Binding-site contacts:
Ligand atom C22 contacts residue MET267 of chain 1.A at 3.5 Å (hydrophobic).
Ligand atom N18 contacts residue GLY279 of chain 1.A at 3.4 Å.
Ligand atom C15 contacts residue ILE246 of chain 1.A at 3.4 Å (hydrophobic).
Ligand atom C28 contacts residue GLU275 of chain 1.A at 3.7 Å.
Ligand atom N1 contacts residue PHE283 of chain 1.A at 3.3 Å.
Ligand atom C28 contacts residue MET267 of chain 1.A at 3.7 Å (hydrophobic).
Ligand atom N20 contacts residue TYR247 of chain 1.A at 2.5 Å (h-bond).
Ligand atom N21 contacts residue PHE283 of chain 1.A at 3.5 Å.
Ligand atom C27 contacts residue VAL276 of chain 1.A at 3.5 Å (hydrophobic).
Ligand atom C2 contacts residue MET267 of chain 1.A at 3.8 Å (hydrophobic).
Ligand atom N1 contacts residue MET267 of chain 1.A at 3.8 Å.
Ligand atom C17 contacts residue GLN280 of chain 1.A at 3.4 Å.
Ligand atom C26 contacts residue PHE283 of chain 1.A at 3.7 Å (hydrophobic).
Ligand atom C17 contacts residue TYR247 of chain 1.A at 3.6 Å (hydrophobic).
Ligand atom N21 contacts residue GLY279 of chain 1.A at 3.5 Å (h-bond).
Ligand atom C5 contacts residue MET267 of chain 1.A at 3.7 Å (hydrophobic).
Ligand atom C4 contacts residue MET267 of chain 1.A at 3.7 Å (hydrophobic).
Ligand atom N18 contacts residue TYR247 of chain 1.A at 3.8 Å.
Ligand atom C4 contacts residue PHE283 of chain 1.A at 3.5 Å (hydrophobic).
Ligand atom C14 contacts residue GLN280 of chain 1.A at 3.6 Å.
Ligand atom C13 contacts residue GLN280 of chain 1.A at 3.0 Å.
Ligand atom C15 contacts residue PHE250 of chain 1.A at 3.1 Å (hydrophobic).
Ligand atom C26 contacts residue GLY279 of chain 1.A at 3.4 Å.
Ligand atom C11 contacts residue GLN280 of chain 1.A at 3.6 Å.
Ligand atom C23 contacts residue MET267 of chain 1.A at 3.8 Å (hydrophobic).
Ligand atom C17 contacts residue ILE246 of chain 1.A at 3.3 Å (hydrophobic).
Ligand atom N3 contacts residue MET267 of chain 1.A at 3.3 Å.
Ligand atom C25 contacts residue GLY279 of chain 1.A at 3.5 Å.
Ligand atom C19 contacts residue TYR247 of chain 1.A at 3.5 Å (hydrophobic).
Ligand atom C2 contacts residue PHE283 of chain 1.A at 3.5 Å (hydrophobic).
Ligand atom C23 contacts residue TYR247 of chain 1.A at 3.0 Å (hydrophobic).
Ligand atom C19 contacts residue GLY279 of chain 1.A at 3.6 Å.
Ligand atom C26 contacts residue GLN280 of chain 1.A at 3.7 Å.
Ligand atom S16 contacts residue PHE250 of chain 1.A at 3.7 Å.
Ligand atom C27 contacts residue GLU275 of chain 1.A at 3.7 Å.
Ligand atom C29 contacts residue GLU275 of chain 1.A at 3.4 Å.
Ligand atom C6 contacts residue MET267 of chain 1.A at 3.4 Å (hydrophobic).
Ligand atom C27 contacts residue TYR247 of chain 1.A at 3.2 Å (hydrophobic).
Ligand atom C28 contacts residue PRO266 of chain 1.A at 3.8 Å (hydrophobic).
Ligand atom C29 contacts residue PRO266 of chain 1.A at 3.8 Å (hydrophobic).

Sequence of chain 1.A:
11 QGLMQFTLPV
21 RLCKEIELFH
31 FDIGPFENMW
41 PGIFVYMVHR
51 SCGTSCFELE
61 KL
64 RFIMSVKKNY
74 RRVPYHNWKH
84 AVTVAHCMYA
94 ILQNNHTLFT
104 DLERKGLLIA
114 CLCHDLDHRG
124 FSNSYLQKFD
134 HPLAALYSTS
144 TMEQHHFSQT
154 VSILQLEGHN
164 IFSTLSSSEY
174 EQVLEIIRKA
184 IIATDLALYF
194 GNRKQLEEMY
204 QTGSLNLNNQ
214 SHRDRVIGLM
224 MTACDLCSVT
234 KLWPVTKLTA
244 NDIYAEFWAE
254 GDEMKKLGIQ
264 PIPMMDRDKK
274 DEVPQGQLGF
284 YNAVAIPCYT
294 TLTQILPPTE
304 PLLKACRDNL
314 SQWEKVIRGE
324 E

A protein and the small-molecule ligand that binds it are described below.
Small molecule (SMILES): Cc1cccc(Sc2nc(N3CCN(c4ccccn4)CC3)nc3[nH]cnc23)c1